Sequence of chain 3.A:
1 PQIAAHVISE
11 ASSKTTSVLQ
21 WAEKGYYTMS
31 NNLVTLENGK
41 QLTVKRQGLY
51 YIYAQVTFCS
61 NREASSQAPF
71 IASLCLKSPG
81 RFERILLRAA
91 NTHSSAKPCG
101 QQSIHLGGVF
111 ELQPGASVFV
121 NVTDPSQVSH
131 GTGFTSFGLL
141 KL

Binding-site contacts:
Ligand atom C3 contacts residue PHE20 of chain 1.B at 3.6 Å (hydrophobic).
Ligand atom N2 contacts residue ASN121 of chain 3.A at 3.0 Å (h-bond).
Ligand atom C6 contacts residue CYS75 of chain 3.A at 4.0 Å (hydrophobic).
Ligand atom C4 contacts residue ASP19 of chain 1.B at 4.0 Å.
Ligand atom C8 contacts residue SER73 of chain 3.A at 3.7 Å.
Ligand atom N2 contacts residue SER73 of chain 3.A at 3.6 Å (h-bond).
Ligand atom C8 contacts residue ARG84 of chain 3.A at 3.9 Å.
Ligand atom C8 contacts residue ARG88 of chain 3.A at 4.0 Å.
Ligand atom C1 contacts residue ASN121 of chain 3.A at 1.4 Å.
Ligand atom C5 contacts residue ASP19 of chain 1.B at 3.5 Å.
Ligand atom O4 contacts residue ILE85 of chain 3.A at 4.0 Å.
Ligand atom O7 contacts residue VAL122 of chain 3.A at 3.5 Å (h-bond).
Ligand atom C8 contacts residue GLU83 of chain 3.A at 3.1 Å.
Ligand atom C7 contacts residue SER73 of chain 3.A at 4.2 Å.
Ligand atom C8 contacts residue THR123 of chain 3.A at 3.7 Å.
Ligand atom C4 contacts residue PHE20 of chain 1.B at 3.8 Å (hydrophobic).
Ligand atom C7 contacts residue ASN121 of chain 3.A at 3.5 Å.
Ligand atom O4 contacts residue ASP19 of chain 1.B at 3.2 Å (salt-bridge).
Ligand atom O4 contacts residue PHE20 of chain 1.B at 3.0 Å (h-bond).
Ligand atom C5 contacts residue CYS75 of chain 3.A at 3.7 Å (hydrophobic).
Ligand atom O6 contacts residue GLY21 of chain 1.B at 3.8 Å.
Ligand atom C3 contacts residue ASN121 of chain 3.A at 3.8 Å.
Ligand atom C8 contacts residue ILE71 of chain 3.A at 3.5 Å (hydrophobic).
Ligand atom N2 contacts residue ARG88 of chain 3.A at 3.8 Å.
Ligand atom C1 contacts residue CYS75 of chain 3.A at 3.8 Å (hydrophobic).
Ligand atom C2 contacts residue ASN121 of chain 3.A at 2.5 Å.
Ligand atom O5 contacts residue CYS75 of chain 3.A at 3.6 Å.
Ligand atom C7 contacts residue VAL122 of chain 3.A at 4.1 Å (hydrophobic).
Ligand atom O5 contacts residue ASN121 of chain 3.A at 2.4 Å (h-bond).
Ligand atom C6 contacts residue ASP19 of chain 1.B at 3.6 Å.
Ligand atom C5 contacts residue ASN121 of chain 3.A at 3.6 Å.
Ligand atom C6 contacts residue GLU83 of chain 3.A at 3.5 Å.
Ligand atom O6 contacts residue GLU22 of chain 1.B at 3.5 Å (salt-bridge).
Ligand atom O3 contacts residue PHE20 of chain 1.B at 4.0 Å.
Ligand atom O7 contacts residue ASN121 of chain 3.A at 3.6 Å.
Ligand atom C7 contacts residue ILE85 of chain 3.A at 4.0 Å (hydrophobic).
Ligand atom O7 contacts residue ILE85 of chain 3.A at 3.4 Å.
Ligand atom O7 contacts residue SER17 of chain 3.A at 3.8 Å.
Ligand atom C8 contacts residue VAL122 of chain 3.A at 3.7 Å (hydrophobic).
Ligand atom O6 contacts residue GLU83 of chain 3.A at 2.6 Å (salt-bridge).

Sequence of chain 1.B:
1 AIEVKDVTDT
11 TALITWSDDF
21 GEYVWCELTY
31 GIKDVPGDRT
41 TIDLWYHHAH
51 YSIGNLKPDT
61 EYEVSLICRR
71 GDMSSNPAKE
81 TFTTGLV

The small molecule below binds the protein below.
Small molecule (SMILES): CC(=O)N[C@H]1[C@H](O[C@H]2[C@H](O)[C@@H](NC(C)=O)CO[C@@H]2CO)O[C@H](CO)[C@@H](O[C@@H]2O[C@H](CO)[C@@H](O)[C@H](O)[C@@H]2O)[C@@H]1O